Binding-site contacts:
Ligand atom O1B contacts residue GLN11 of chain 111.B at 3.2 Å (h-bond).
Ligand atom O3' contacts residue ASN329 of chain 112.A at 2.5 Å (h-bond).
Ligand atom O2' contacts residue PRO325 of chain 112.A at 2.7 Å (h-bond).
Ligand atom O3B contacts residue THR143 of chain 111.B at 3.1 Å (h-bond).
Ligand atom O2A contacts residue CYS12 of chain 111.B at 3.3 Å (h-bond).
Ligand atom C2' contacts residue ASN329 of chain 112.A at 2.5 Å.
Ligand atom O3G contacts residue LEU248 of chain 112.A at 2.4 Å.
Ligand atom O3G contacts residue MG1 of chain 111.F at 2.5 Å.
Ligand atom C6 contacts residue ASN226 of chain 111.B at 3.3 Å.
Ligand atom C4' contacts residue SER138 of chain 111.B at 3.2 Å.
Ligand atom O1A contacts residue LEU248 of chain 112.A at 2.2 Å.
Ligand atom C1' contacts residue ASN329 of chain 112.A at 3.2 Å.
Ligand atom N1 contacts residue ASN226 of chain 111.B at 2.7 Å (h-bond).
Ligand atom N9 contacts residue PRO325 of chain 112.A at 2.7 Å.
Ligand atom O3B contacts residue LEU248 of chain 112.A at 3.1 Å.
Ligand atom N2 contacts residue ASN226 of chain 111.B at 2.9 Å (h-bond).
Ligand atom O1A contacts residue GLN11 of chain 111.B at 3.1 Å.
Ligand atom N2 contacts residue ASN204 of chain 111.B at 2.6 Å (h-bond).
Ligand atom O2G contacts residue ASN99 of chain 111.B at 2.9 Å (h-bond).
Ligand atom O2B contacts residue GLY144 of chain 111.B at 2.7 Å (h-bond).
Ligand atom O3' contacts residue GLU181 of chain 111.B at 3.3 Å (salt-bridge).
Ligand atom O2B contacts residue GLY10 of chain 111.B at 3.2 Å.
Ligand atom O1B contacts residue LEU248 of chain 112.A at 0.9 Å.
Ligand atom O6 contacts residue GLN15 of chain 111.B at 2.5 Å (h-bond).
Ligand atom O2B contacts residue THR143 of chain 111.B at 2.7 Å (h-bond).
Ligand atom C3A contacts residue LEU248 of chain 112.A at 2.2 Å (hydrophobic).
Ligand atom O1G contacts residue ALA97 of chain 111.B at 3.0 Å (h-bond).
Ligand atom N3 contacts residue ASN204 of chain 111.B at 3.0 Å (h-bond).
Ligand atom N1 contacts residue TYR222 of chain 111.B at 3.2 Å.
Ligand atom C8 contacts residue PRO325 of chain 112.A at 1.9 Å (hydrophobic).
Ligand atom O6 contacts residue ASN226 of chain 111.B at 3.1 Å (h-bond).
Ligand atom O2' contacts residue ASN329 of chain 112.A at 1.4 Å (h-bond).
Ligand atom O1G contacts residue ASN249 of chain 112.A at 3.2 Å (h-bond).
Ligand atom O1B contacts residue MG1 of chain 111.F at 2.4 Å.
Ligand atom C5 contacts residue PRO325 of chain 112.A at 3.0 Å (hydrophobic).
Ligand atom PB contacts residue LEU248 of chain 112.A at 2.1 Å.
Ligand atom O2G contacts residue GLY142 of chain 111.B at 3.0 Å (h-bond).
Ligand atom PA contacts residue LEU248 of chain 112.A at 2.6 Å.
Ligand atom N7 contacts residue PRO325 of chain 112.A at 2.2 Å.
Ligand atom C3' contacts residue ASN329 of chain 112.A at 2.7 Å.

Sequence of chain 112.A:
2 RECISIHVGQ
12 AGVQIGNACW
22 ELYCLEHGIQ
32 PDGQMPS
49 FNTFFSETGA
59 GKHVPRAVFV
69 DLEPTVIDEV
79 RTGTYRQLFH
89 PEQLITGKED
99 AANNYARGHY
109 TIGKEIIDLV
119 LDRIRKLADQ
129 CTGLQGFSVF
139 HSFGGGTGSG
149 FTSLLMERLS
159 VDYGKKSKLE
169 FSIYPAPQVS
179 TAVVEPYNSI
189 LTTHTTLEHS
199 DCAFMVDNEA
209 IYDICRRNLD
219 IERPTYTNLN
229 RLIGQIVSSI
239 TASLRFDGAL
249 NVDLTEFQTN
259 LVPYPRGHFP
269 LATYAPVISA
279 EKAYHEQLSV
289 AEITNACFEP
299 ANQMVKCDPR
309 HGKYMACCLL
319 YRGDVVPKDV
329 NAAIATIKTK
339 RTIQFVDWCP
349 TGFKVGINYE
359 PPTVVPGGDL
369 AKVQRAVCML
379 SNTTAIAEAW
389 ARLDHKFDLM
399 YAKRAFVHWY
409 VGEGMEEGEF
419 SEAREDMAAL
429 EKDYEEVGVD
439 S

A small-molecule ligand and the protein it binds are described below.
Small molecule (SMILES): Nc1nc2c(ncn2[C@@H]2O[C@H](CO[P](=O)(O)C[P](=O)(O)OP(=O)(O)O)[C@@H](O)[C@H]2O)c(=O)[nH]1

Sequence of chain 111.B:
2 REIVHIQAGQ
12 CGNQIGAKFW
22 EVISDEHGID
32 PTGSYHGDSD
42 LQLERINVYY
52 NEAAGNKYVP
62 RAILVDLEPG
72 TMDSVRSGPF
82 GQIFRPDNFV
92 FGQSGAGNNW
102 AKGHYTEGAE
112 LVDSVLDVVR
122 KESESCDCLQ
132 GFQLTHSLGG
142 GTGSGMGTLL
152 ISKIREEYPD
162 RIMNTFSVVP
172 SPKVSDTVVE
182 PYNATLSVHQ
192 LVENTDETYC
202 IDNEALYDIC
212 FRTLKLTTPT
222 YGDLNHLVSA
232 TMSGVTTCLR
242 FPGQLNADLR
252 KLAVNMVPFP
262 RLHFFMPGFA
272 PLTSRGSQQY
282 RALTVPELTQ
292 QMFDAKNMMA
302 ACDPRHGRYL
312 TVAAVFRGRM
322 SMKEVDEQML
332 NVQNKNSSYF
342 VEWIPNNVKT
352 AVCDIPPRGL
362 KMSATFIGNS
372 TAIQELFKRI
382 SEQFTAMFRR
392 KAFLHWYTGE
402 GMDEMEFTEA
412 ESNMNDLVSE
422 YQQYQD